Sequence of chain 1.K:
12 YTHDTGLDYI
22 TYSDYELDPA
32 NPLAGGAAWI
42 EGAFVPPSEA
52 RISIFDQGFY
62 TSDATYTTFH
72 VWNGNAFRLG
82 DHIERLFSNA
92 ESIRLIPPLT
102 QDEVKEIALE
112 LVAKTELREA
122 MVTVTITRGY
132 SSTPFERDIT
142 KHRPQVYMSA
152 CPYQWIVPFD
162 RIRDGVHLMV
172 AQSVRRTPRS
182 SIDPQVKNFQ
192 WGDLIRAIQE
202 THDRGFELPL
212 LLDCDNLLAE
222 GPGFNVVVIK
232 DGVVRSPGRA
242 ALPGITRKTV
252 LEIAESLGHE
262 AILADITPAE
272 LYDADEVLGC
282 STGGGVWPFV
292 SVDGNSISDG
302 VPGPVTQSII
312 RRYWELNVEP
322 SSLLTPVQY

Binding-site contacts:
Ligand atom CAM contacts residue SER282 of chain 1.K at 3.4 Å.
Ligand atom OAD contacts residue LYS188 of chain 1.K at 3.1 Å (salt-bridge).
Ligand atom OAF contacts residue ILE246 of chain 1.K at 3.7 Å.
Ligand atom CAA contacts residue GLU221 of chain 1.K at 3.1 Å.
Ligand atom CAM contacts residue LYS188 of chain 1.K at 2.8 Å.
Ligand atom CAW contacts residue GLY224 of chain 1.K at 3.4 Å.
Ligand atom OAQ contacts residue LEU243 of chain 1.K at 3.3 Å.
Ligand atom CAX contacts residue GLY224 of chain 1.K at 3.7 Å.
Ligand atom CAN contacts residue LYS188 of chain 1.K at 1.4 Å.
Ligand atom OAB contacts residue LYS188 of chain 1.K at 3.3 Å (salt-bridge).
Ligand atom OAC contacts residue THR283 of chain 1.K at 3.0 Å (h-bond).
Ligand atom OAQ contacts residue GLY245 of chain 1.K at 3.5 Å.
Ligand atom OAE contacts residue ARG86 of chain 1.K at 2.6 Å (salt-bridge).
Ligand atom CAL contacts residue ASN226 of chain 1.K at 3.5 Å.
Ligand atom CAL contacts residue PHE225 of chain 1.K at 3.6 Å (hydrophobic).
Ligand atom CAJ contacts residue GLY224 of chain 1.K at 3.7 Å.
Ligand atom CAT contacts residue GLY224 of chain 1.K at 3.7 Å.
Ligand atom CAO contacts residue LYS188 of chain 1.K at 3.7 Å.
Ligand atom PAY contacts residue THR283 of chain 1.K at 3.7 Å.
Ligand atom PAY contacts residue ILE246 of chain 1.K at 3.6 Å.
Ligand atom CAV contacts residue LYS188 of chain 1.K at 3.2 Å.
Ligand atom CAT contacts residue PHE225 of chain 1.K at 3.6 Å (hydrophobic).
Ligand atom CAV contacts residue LEU243 of chain 1.K at 3.6 Å (hydrophobic).
Ligand atom CAM contacts residue GLY224 of chain 1.K at 3.4 Å.
Ligand atom OAE contacts residue ILE246 of chain 1.K at 2.5 Å (h-bond).
Ligand atom OAD contacts residue GLY224 of chain 1.K at 3.5 Å.
Ligand atom CAA contacts residue GLY222 of chain 1.K at 3.5 Å.
Ligand atom OAE contacts residue GLY245 of chain 1.K at 3.1 Å.
Ligand atom CAW contacts residue LYS188 of chain 1.K at 2.9 Å.
Ligand atom NAP contacts residue GLU221 of chain 1.K at 3.0 Å (salt-bridge).
Ligand atom CAT contacts residue GLU221 of chain 1.K at 3.5 Å.
Ligand atom BR contacts residue GLN155 of chain 1.K at 3.6 Å.
Ligand atom CAX contacts residue LYS188 of chain 1.K at 2.2 Å.
Ligand atom CAR contacts residue LYS188 of chain 1.K at 3.5 Å.
Ligand atom OAF contacts residue THR283 of chain 1.K at 3.3 Å (h-bond).
Ligand atom NAP contacts residue PHE225 of chain 1.K at 3.4 Å (h-bond).
Ligand atom OAF contacts residue THR247 of chain 1.K at 2.7 Å (h-bond).
Ligand atom CAA contacts residue GLY224 of chain 1.K at 3.7 Å.
Ligand atom OAB contacts residue THR69 of chain 1.K at 3.4 Å.
Ligand atom CAJ contacts residue SER282 of chain 1.K at 3.6 Å.

The protein below binds the small molecule below.
Small molecule (SMILES): Cc1ncc(COP(=O)([O-])[O-])c(CCC(=O)c2ccc(Br)cc2)c1O

Sequence of chain 1.I:
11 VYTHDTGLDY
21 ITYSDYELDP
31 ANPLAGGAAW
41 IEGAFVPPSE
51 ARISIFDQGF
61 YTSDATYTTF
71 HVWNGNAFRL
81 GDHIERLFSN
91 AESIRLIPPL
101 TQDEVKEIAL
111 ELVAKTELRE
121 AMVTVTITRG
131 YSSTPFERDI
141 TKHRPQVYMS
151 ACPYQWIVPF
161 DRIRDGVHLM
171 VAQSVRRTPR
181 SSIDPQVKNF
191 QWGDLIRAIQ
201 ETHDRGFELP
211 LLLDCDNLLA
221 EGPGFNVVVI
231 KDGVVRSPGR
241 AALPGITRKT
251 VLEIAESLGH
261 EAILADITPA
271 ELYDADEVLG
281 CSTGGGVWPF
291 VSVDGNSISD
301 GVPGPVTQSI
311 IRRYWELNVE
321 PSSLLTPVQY